Binding-site contacts:
Ligand atom C30 contacts residue THR184 of chain 1.C at 4.1 Å.
Ligand atom O32 contacts residue PRO181 of chain 1.C at 3.8 Å.
Ligand atom C28 contacts residue GLY92 of chain 1.C at 3.7 Å.
Ligand atom C29 contacts residue GLY182 of chain 1.C at 3.9 Å.
Ligand atom C11 contacts residue THR91 of chain 1.C at 3.9 Å.
Ligand atom O29 contacts residue THR184 of chain 1.C at 2.9 Å (h-bond).
Ligand atom C6 contacts residue TRP242 of chain 1.C at 4.1 Å (hydrophobic).
Ligand atom C31 contacts residue PRO181 of chain 1.C at 3.6 Å (hydrophobic).
Ligand atom C32 contacts residue SER138 of chain 1.C at 3.9 Å.
Ligand atom C25 contacts residue GLY182 of chain 1.C at 4.0 Å.
Ligand atom C29 contacts residue THR184 of chain 1.C at 3.6 Å.
Ligand atom C26 contacts residue GLY92 of chain 1.C at 4.1 Å.
Ligand atom C34 contacts residue THR192 of chain 1.C at 3.6 Å.
Ligand atom C19 contacts residue THR148 of chain 1.C at 3.8 Å.
Ligand atom O11 contacts residue THR91 of chain 1.C at 3.1 Å (h-bond).
Ligand atom C15 contacts residue VAL251 of chain 1.D at 4.0 Å (hydrophobic).
Ligand atom O32 contacts residue SER138 of chain 1.C at 2.7 Å (h-bond).
Ligand atom C2 contacts residue SER90 of chain 1.C at 4.1 Å.
Ligand atom C24 contacts residue TYR151 of chain 1.C at 3.6 Å (hydrophobic).
Ligand atom O29 contacts residue GLY182 of chain 1.C at 3.9 Å.
Ligand atom O32 contacts residue TYR151 of chain 1.C at 2.9 Å (h-bond).
Ligand atom C19 contacts residue TYR151 of chain 1.C at 3.7 Å (hydrophobic).
Ligand atom C21 contacts residue THR192 of chain 1.C at 4.0 Å.
Ligand atom C26 contacts residue THR91 of chain 1.C at 4.0 Å.
Ligand atom C28 contacts residue LEU147 of chain 1.C at 3.2 Å (hydrophobic).
Ligand atom O29 contacts residue MET183 of chain 1.C at 3.4 Å.
Ligand atom O11 contacts residue GLY92 of chain 1.C at 4.1 Å.
Ligand atom C32 contacts residue TYR151 of chain 1.C at 3.5 Å (hydrophobic).
Ligand atom C25 contacts residue MET183 of chain 1.C at 3.5 Å (hydrophobic).
Ligand atom C19 contacts residue THR91 of chain 1.C at 3.8 Å.
Ligand atom C26 contacts residue THR148 of chain 1.C at 3.7 Å.
Ligand atom O33 contacts residue TYR151 of chain 1.C at 3.3 Å (h-bond).
Ligand atom C27 contacts residue THR192 of chain 1.C at 3.3 Å.
Ligand atom O29 contacts residue THR189 of chain 1.C at 3.3 Å.
Ligand atom C20 contacts residue THR192 of chain 1.C at 3.2 Å.
Ligand atom C7 contacts residue VAL251 of chain 1.D at 4.1 Å (hydrophobic).
Ligand atom O11 contacts residue SER90 of chain 1.C at 3.9 Å.
Ligand atom C29 contacts residue THR189 of chain 1.C at 3.9 Å.
Ligand atom C24 contacts residue SER138 of chain 1.C at 3.4 Å.
Ligand atom C25 contacts residue TRP242 of chain 1.C at 3.5 Å (hydrophobic).

Sequence of chain 1.C:
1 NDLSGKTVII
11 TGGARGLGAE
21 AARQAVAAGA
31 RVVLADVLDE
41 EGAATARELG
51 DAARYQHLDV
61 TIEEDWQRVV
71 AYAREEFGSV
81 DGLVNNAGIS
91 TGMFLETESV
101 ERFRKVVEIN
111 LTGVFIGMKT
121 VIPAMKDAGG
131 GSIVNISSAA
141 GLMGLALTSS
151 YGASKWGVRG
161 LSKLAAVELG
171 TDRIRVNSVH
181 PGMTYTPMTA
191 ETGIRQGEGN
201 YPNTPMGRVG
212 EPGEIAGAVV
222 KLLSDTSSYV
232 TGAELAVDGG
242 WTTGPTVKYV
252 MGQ

This small molecule binds to this protein.
Small molecule (SMILES): CC1(C)[C@@H](OC(=O)CCC(=O)O)CC[C@]2(C)[C@H]3C(=O)C=C4[C@@H]5C[C@@](C)(C(=O)O)CC[C@]5(C)CC[C@@]4(C)[C@]3(C)CC[C@@H]12

Sequence of chain 1.D:
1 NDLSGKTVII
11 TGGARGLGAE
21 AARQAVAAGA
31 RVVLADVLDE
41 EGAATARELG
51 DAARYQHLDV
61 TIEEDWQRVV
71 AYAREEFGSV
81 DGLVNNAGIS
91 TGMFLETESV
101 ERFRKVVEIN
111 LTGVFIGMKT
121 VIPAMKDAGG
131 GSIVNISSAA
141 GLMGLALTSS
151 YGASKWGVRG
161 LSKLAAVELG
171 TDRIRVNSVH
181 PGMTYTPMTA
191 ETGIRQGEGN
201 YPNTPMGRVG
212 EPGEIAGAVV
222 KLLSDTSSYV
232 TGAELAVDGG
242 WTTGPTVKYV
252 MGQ